Binding-site contacts:
Ligand atom C1 contacts residue MET442 of chain 1.T at 4.2 Å (hydrophobic).
Ligand atom O1B contacts residue SER443 of chain 1.T at 2.5 Å (h-bond).
Ligand atom C3 contacts residue ASN444 of chain 1.T at 4.1 Å.
Ligand atom C6 contacts residue SER443 of chain 1.T at 3.1 Å.
Ligand atom C5 contacts residue SER443 of chain 1.T at 4.0 Å.
Ligand atom C5 contacts residue ASN444 of chain 1.T at 4.1 Å.
Ligand atom C3 contacts residue SER443 of chain 1.T at 2.9 Å.
Ligand atom C1 contacts residue SER443 of chain 1.T at 1.8 Å.
Ligand atom C4 contacts residue SER443 of chain 1.T at 3.7 Å.
Ligand atom C6 contacts residue ASN444 of chain 1.T at 3.9 Å.
Ligand atom O4 contacts residue ASN444 of chain 1.T at 4.2 Å.
Ligand atom O6 contacts residue ASN444 of chain 1.T at 4.5 Å.
Ligand atom O1A contacts residue SER441 of chain 1.T at 3.5 Å.
Ligand atom O1A contacts residue SER443 of chain 1.T at 2.5 Å (h-bond).
Ligand atom O1A contacts residue MET442 of chain 1.T at 3.2 Å (h-bond).
Ligand atom C8 contacts residue SER443 of chain 1.T at 4.5 Å.
Ligand atom C2 contacts residue SER443 of chain 1.T at 1.4 Å.
Ligand atom C4 contacts residue ASN444 of chain 1.T at 3.5 Å.
Ligand atom C7 contacts residue SER443 of chain 1.T at 4.3 Å.
Ligand atom C2 contacts residue ASN444 of chain 1.T at 4.0 Å.
Ligand atom O6 contacts residue SER443 of chain 1.T at 2.1 Å (h-bond).
Ligand atom O8 contacts residue SER443 of chain 1.T at 4.2 Å.

A protein and the small-molecule ligand that binds it are described below.
Small molecule (SMILES): C[C@H](O)[C@H](N)[C@@H]1O[C@](O)(C(=O)O)C[C@H](O)[C@@H]1N

Sequence of chain 1.T:
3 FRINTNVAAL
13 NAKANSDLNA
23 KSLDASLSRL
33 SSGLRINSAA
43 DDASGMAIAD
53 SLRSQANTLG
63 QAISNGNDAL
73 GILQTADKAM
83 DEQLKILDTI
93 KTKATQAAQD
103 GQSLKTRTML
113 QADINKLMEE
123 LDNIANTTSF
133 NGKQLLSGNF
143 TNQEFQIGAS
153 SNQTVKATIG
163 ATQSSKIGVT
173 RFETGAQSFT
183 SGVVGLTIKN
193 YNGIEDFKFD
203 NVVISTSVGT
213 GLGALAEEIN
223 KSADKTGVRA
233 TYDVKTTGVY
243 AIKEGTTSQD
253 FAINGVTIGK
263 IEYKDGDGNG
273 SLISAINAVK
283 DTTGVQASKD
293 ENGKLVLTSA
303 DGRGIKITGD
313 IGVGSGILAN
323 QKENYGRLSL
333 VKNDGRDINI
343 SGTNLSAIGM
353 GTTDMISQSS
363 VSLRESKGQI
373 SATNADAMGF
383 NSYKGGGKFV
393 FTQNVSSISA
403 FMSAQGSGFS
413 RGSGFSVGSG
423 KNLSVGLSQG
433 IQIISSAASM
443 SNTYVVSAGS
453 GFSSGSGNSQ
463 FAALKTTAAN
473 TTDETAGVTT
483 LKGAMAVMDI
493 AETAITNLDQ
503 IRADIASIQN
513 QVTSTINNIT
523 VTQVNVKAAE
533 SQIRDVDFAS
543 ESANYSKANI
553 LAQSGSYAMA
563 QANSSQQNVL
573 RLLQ